Sequence of chain 1.C:
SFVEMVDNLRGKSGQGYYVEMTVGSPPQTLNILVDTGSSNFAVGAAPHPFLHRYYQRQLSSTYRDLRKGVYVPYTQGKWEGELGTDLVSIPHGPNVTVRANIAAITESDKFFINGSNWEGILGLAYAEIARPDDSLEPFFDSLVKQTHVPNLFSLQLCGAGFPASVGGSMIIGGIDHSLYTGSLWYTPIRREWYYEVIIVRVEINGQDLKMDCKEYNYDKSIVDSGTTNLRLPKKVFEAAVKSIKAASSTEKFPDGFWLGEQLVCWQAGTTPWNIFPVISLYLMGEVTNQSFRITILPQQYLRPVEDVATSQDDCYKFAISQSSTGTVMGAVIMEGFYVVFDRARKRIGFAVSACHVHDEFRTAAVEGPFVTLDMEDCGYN

Binding-site contacts:
Ligand atom C2 contacts residue GLY29 of chain 1.C at 3.6 Å.
Ligand atom C21 contacts residue ASP48 of chain 1.C at 3.5 Å.
Ligand atom C23 contacts residue ASP244 of chain 1.C at 3.3 Å.
Ligand atom O33 contacts residue TYR87 of chain 1.C at 3.3 Å.
Ligand atom F4 contacts residue THR248 of chain 1.C at 3.5 Å.
Ligand atom C14 contacts residue GLY246 of chain 1.C at 3.5 Å.
Ligand atom F4 contacts residue GLN28 of chain 1.C at 3.6 Å.
Ligand atom F1 contacts residue GLN28 of chain 1.C at 2.8 Å.
Ligand atom F64 contacts residue GLN89 of chain 1.C at 3.3 Å.
Ligand atom F4 contacts residue GLY246 of chain 1.C at 3.6 Å.
Ligand atom C58 contacts residue VAL85 of chain 1.C at 3.5 Å (hydrophobic).
Ligand atom N34 contacts residue ASP244 of chain 1.C at 2.7 Å (salt-bridge).
Ligand atom N34 contacts residue GLY50 of chain 1.C at 3.0 Å (h-bond).
Ligand atom O62 contacts residue ASP48 of chain 1.C at 2.6 Å (salt-bridge).
Ligand atom C36 contacts residue GLY50 of chain 1.C at 3.4 Å.
Ligand atom C47 contacts residue THR88 of chain 1.C at 3.2 Å.
Ligand atom C25 contacts residue THR247 of chain 1.C at 3.1 Å.
Ligand atom O32 contacts residue THR247 of chain 1.C at 3.5 Å (h-bond).
Ligand atom C29 contacts residue GLY246 of chain 1.C at 3.6 Å.
Ligand atom O7 contacts residue ILE126 of chain 1.C at 3.6 Å.
Ligand atom F1 contacts residue GLY29 of chain 1.C at 3.2 Å.
Ligand atom O62 contacts residue SER51 of chain 1.C at 3.6 Å.
Ligand atom O33 contacts residue THR88 of chain 1.C at 2.9 Å (h-bond).
Ligand atom O62 contacts residue GLY50 of chain 1.C at 3.4 Å (h-bond).
Ligand atom C43 contacts residue PRO86 of chain 1.C at 3.3 Å (hydrophobic).
Ligand atom O62 contacts residue TYR87 of chain 1.C at 3.5 Å.
Ligand atom C16 contacts residue ASP48 of chain 1.C at 3.5 Å.
Ligand atom F4 contacts residue GLY29 of chain 1.C at 3.1 Å.
Ligand atom C54 contacts residue PRO86 of chain 1.C at 3.6 Å (hydrophobic).
Ligand atom F64 contacts residue PHE124 of chain 1.C at 3.0 Å.
Ligand atom F3 contacts residue GLY246 of chain 1.C at 3.2 Å.
Ligand atom O33 contacts residue GLN89 of chain 1.C at 3.5 Å (h-bond).
Ligand atom C36 contacts residue ASP244 of chain 1.C at 3.4 Å.
Ligand atom C25 contacts residue ASP244 of chain 1.C at 3.3 Å.
Ligand atom N65 contacts residue PHE124 of chain 1.C at 2.8 Å (h-bond).
Ligand atom F1 contacts residue ILE126 of chain 1.C at 3.5 Å.
Ligand atom C45 contacts residue THR88 of chain 1.C at 3.5 Å.
Ligand atom C40 contacts residue GLY50 of chain 1.C at 3.4 Å.
Ligand atom C5 contacts residue GLY246 of chain 1.C at 3.5 Å.
Ligand atom F3 contacts residue LEU46 of chain 1.C at 3.2 Å.

The protein below binds the small molecule below.
Small molecule (SMILES): CCOC[C@@H](Oc1cc(C[C@@H]2CS(=O)(=O)C[C@H](NCc3cccc(C(C)(C)C)c3)[C@H]2O)cc(F)c1N)C(F)(F)F